Binding-site contacts:
Ligand atom O5 contacts residue TYR598 of chain 1.B at 3.8 Å.
Ligand atom C1 contacts residue ASN637 of chain 1.B at 1.4 Å.
Ligand atom N2 contacts residue HIS638 of chain 1.B at 4.1 Å.
Ligand atom C7 contacts residue ASN637 of chain 1.B at 3.1 Å.
Ligand atom C1 contacts residue TYR598 of chain 1.B at 4.1 Å (hydrophobic).
Ligand atom O5 contacts residue ASN637 of chain 1.B at 2.5 Å (h-bond).
Ligand atom C8 contacts residue ASN637 of chain 1.B at 4.3 Å.
Ligand atom N2 contacts residue ASN637 of chain 1.B at 2.8 Å (h-bond).
Ligand atom C5 contacts residue TYR598 of chain 1.B at 3.9 Å (hydrophobic).
Ligand atom C8 contacts residue MET693 of chain 1.B at 4.0 Å (hydrophobic).
Ligand atom C4 contacts residue ASN637 of chain 1.B at 4.2 Å.
Ligand atom O7 contacts residue ASN637 of chain 1.B at 2.9 Å (h-bond).
Ligand atom C5 contacts residue ASN637 of chain 1.B at 3.8 Å.
Ligand atom C6 contacts residue TYR598 of chain 1.B at 4.2 Å (hydrophobic).
Ligand atom C2 contacts residue ASN637 of chain 1.B at 2.4 Å.
Ligand atom C3 contacts residue ASN637 of chain 1.B at 3.8 Å.

This small molecule binds to this protein.
Small molecule (SMILES): CC(=O)N[C@@H]1[C@@H](O)[C@H](O)[C@@H](CO)O[C@H]1O

Sequence of chain 1.B:
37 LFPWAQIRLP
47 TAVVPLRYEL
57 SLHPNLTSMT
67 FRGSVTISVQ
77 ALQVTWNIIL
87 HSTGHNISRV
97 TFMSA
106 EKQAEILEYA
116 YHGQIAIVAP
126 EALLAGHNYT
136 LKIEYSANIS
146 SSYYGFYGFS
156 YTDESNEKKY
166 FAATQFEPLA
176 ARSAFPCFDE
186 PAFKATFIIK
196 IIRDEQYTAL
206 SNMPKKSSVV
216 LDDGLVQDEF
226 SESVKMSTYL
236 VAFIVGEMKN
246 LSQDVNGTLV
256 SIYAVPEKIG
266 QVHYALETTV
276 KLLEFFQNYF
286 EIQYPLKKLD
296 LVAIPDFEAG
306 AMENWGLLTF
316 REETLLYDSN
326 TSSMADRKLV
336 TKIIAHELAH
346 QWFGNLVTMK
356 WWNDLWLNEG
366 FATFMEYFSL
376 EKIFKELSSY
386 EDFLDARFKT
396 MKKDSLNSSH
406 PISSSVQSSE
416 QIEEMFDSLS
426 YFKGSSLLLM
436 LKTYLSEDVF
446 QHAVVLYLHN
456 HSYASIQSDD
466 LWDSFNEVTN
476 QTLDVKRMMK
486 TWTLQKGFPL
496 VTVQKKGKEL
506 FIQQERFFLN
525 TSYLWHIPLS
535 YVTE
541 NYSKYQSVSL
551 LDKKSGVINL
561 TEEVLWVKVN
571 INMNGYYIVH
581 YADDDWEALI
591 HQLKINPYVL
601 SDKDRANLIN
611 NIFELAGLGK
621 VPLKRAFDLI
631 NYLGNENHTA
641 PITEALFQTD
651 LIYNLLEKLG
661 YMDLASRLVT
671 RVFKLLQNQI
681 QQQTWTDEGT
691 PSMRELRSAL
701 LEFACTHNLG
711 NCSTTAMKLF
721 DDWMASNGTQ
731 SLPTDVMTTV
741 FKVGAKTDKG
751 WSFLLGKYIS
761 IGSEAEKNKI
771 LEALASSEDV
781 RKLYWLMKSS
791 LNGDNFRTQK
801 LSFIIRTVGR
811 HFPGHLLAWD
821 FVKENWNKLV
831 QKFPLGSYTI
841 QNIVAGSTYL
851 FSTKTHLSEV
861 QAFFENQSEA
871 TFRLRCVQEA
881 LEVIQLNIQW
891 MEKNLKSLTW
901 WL